Sequence of chain 1.B:
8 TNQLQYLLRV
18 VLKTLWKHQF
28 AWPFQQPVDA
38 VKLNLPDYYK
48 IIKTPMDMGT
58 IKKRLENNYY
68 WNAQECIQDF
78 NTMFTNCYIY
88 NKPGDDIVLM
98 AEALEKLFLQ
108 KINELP

Binding-site contacts:
Ligand atom O32 contacts residue LEU42 of chain 1.B at 3.5 Å.
Ligand atom O34 contacts residue VAL35 of chain 1.B at 3.9 Å.
Ligand atom C22 contacts residue LEU40 of chain 1.B at 3.8 Å (hydrophobic).
Ligand atom N30 contacts residue TYR87 of chain 1.B at 3.8 Å.
Ligand atom C26 contacts residue ASN88 of chain 1.B at 3.7 Å.
Ligand atom C20 contacts residue ASN88 of chain 1.B at 3.8 Å.
Ligand atom O33 contacts residue LYS39 of chain 1.B at 3.3 Å.
Ligand atom C15 contacts residue ILE94 of chain 1.B at 3.9 Å (hydrophobic).
Ligand atom N28 contacts residue ASN88 of chain 1.B at 3.0 Å (h-bond).
Ligand atom C16 contacts residue ASN88 of chain 1.B at 3.7 Å.
Ligand atom C24 contacts residue TRP29 of chain 1.B at 3.5 Å (hydrophobic).
Ligand atom O34 contacts residue ASP36 of chain 1.B at 2.9 Å (salt-bridge).
Ligand atom C14 contacts residue LEU40 of chain 1.B at 3.5 Å (hydrophobic).
Ligand atom C21 contacts residue TRP29 of chain 1.B at 3.7 Å (hydrophobic).
Ligand atom O34 contacts residue LEU40 of chain 1.B at 3.5 Å.
Ligand atom C5 contacts residue LEU40 of chain 1.B at 3.8 Å (hydrophobic).
Ligand atom N29 contacts residue ILE94 of chain 1.B at 3.6 Å.
Ligand atom C20 contacts residue LEU42 of chain 1.B at 3.9 Å (hydrophobic).
Ligand atom C19 contacts residue ASN88 of chain 1.B at 3.8 Å.
Ligand atom C17 contacts residue VAL35 of chain 1.B at 3.7 Å (hydrophobic).
Ligand atom N30 contacts residue ASN88 of chain 1.B at 2.8 Å (h-bond).
Ligand atom O34 contacts residue PRO34 of chain 1.B at 3.9 Å.
Ligand atom C17 contacts residue ILE94 of chain 1.B at 3.8 Å (hydrophobic).
Ligand atom C4 contacts residue TRP29 of chain 1.B at 3.8 Å (hydrophobic).
Ligand atom C6 contacts residue LEU40 of chain 1.B at 3.4 Å (hydrophobic).
Ligand atom C5 contacts residue TRP29 of chain 1.B at 3.9 Å (hydrophobic).
Ligand atom C25 contacts residue PRO30 of chain 1.B at 3.8 Å (hydrophobic).
Ligand atom C25 contacts residue VAL35 of chain 1.B at 3.6 Å (hydrophobic).
Ligand atom N29 contacts residue VAL35 of chain 1.B at 3.5 Å.
Ligand atom O31 contacts residue ASN88 of chain 1.B at 2.9 Å (h-bond).
Ligand atom C17 contacts residue PRO30 of chain 1.B at 3.5 Å (hydrophobic).
Ligand atom C24 contacts residue GLN33 of chain 1.B at 3.3 Å.
Ligand atom C19 contacts residue ILE94 of chain 1.B at 3.5 Å (hydrophobic).
Ligand atom C8 contacts residue LEU40 of chain 1.B at 3.7 Å (hydrophobic).
Ligand atom C21 contacts residue PRO30 of chain 1.B at 3.7 Å (hydrophobic).
Ligand atom O31 contacts residue ILE94 of chain 1.B at 3.8 Å.
Ligand atom C23 contacts residue LYS89 of chain 1.B at 3.7 Å.
Ligand atom C25 contacts residue PHE31 of chain 1.B at 3.6 Å (hydrophobic).
Ligand atom C27 contacts residue PRO34 of chain 1.B at 3.9 Å (hydrophobic).
Ligand atom C23 contacts residue ASN88 of chain 1.B at 3.4 Å.

A small-molecule ligand and the protein it binds are described below.
Small molecule (SMILES): CCNC(=O)c1cc2c(-c3cc(S(=O)(=O)CC)ccc3Oc3c(C)cccc3C)cn(C)c(=O)c2[nH]1